Binding-site contacts:
Ligand atom O5 contacts residue THR313 of chain 48.E at 4.3 Å.
Ligand atom C6 contacts residue THR313 of chain 48.E at 4.5 Å.
Ligand atom C7 contacts residue ASN315 of chain 48.E at 3.3 Å.
Ligand atom C2 contacts residue ASN315 of chain 48.E at 2.5 Å.
Ligand atom O5 contacts residue VAL314 of chain 48.E at 3.8 Å.
Ligand atom O7 contacts residue ASN315 of chain 48.E at 4.2 Å.
Ligand atom C8 contacts residue ASN315 of chain 48.E at 3.5 Å.
Ligand atom C8 contacts residue ILE281 of chain 48.E at 4.5 Å (hydrophobic).
Ligand atom C6 contacts residue ASN315 of chain 48.E at 4.5 Å.
Ligand atom N2 contacts residue ASN315 of chain 48.E at 2.8 Å (h-bond).
Ligand atom O5 contacts residue ASN315 of chain 48.E at 2.4 Å (h-bond).
Ligand atom C5 contacts residue ASN315 of chain 48.E at 3.7 Å.
Ligand atom C1 contacts residue VAL314 of chain 48.E at 4.4 Å (hydrophobic).
Ligand atom C3 contacts residue ASN315 of chain 48.E at 3.8 Å.
Ligand atom C4 contacts residue ASN315 of chain 48.E at 4.3 Å.
Ligand atom C1 contacts residue ASN315 of chain 48.E at 1.4 Å.

Sequence of chain 48.E:
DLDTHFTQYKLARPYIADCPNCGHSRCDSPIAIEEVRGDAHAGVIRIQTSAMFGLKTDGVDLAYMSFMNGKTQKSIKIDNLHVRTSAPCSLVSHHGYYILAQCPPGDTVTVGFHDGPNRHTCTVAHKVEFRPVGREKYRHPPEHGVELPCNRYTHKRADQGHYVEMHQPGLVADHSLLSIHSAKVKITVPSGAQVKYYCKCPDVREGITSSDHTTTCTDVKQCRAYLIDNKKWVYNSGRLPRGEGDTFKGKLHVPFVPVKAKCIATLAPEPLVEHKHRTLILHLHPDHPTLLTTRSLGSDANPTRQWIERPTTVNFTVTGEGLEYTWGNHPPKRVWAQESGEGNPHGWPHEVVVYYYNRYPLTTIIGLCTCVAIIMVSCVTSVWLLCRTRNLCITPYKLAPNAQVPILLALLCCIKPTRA

A protein and the small-molecule ligand that binds it are described below.
Small molecule (SMILES): CC(=O)N[C@@H]1[C@@H](O)[C@H](O)[C@@H](CO)O[C@H]1O